A protein and the small-molecule ligand that binds it are described below.
Small molecule (SMILES): Nc1ccn([C@H]2C[C@H](O)[C@@H](COP(=O)(O)O)O2)c(=O)n1

Sequence of chain 17.C:
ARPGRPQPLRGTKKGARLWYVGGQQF

Sequence of chain 18.A:
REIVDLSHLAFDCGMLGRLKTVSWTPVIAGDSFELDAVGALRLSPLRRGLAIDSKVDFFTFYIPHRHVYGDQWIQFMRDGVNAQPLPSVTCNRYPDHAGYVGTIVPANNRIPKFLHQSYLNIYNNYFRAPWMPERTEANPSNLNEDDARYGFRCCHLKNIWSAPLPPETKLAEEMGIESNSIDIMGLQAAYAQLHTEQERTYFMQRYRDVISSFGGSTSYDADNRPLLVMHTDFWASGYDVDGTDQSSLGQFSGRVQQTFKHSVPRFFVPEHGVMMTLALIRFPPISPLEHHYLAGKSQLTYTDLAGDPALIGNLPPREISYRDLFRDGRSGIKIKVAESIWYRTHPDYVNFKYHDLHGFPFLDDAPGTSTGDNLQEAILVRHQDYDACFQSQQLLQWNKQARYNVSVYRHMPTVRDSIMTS

Binding-site contacts:
Ligand atom OP2 contacts residue ARG412 of chain 18.A at 1.4 Å (salt-bridge).
Ligand atom O4' contacts residue ASN414 of chain 18.A at 2.9 Å (h-bond).
Ligand atom OP1 contacts residue ARG412 of chain 18.A at 3.8 Å.
Ligand atom C5' contacts residue ASN414 of chain 18.A at 3.3 Å.
Ligand atom C3' contacts residue ASN414 of chain 18.A at 4.5 Å.
Ligand atom C5' contacts residue ARG412 of chain 18.A at 3.0 Å.
Ligand atom C3' contacts residue VAL47 of chain 18.A at 4.0 Å (hydrophobic).
Ligand atom C4' contacts residue ARG412 of chain 18.A at 4.3 Å.
Ligand atom C2' contacts residue VAL47 of chain 18.A at 4.3 Å (hydrophobic).
Ligand atom P contacts residue ARG412 of chain 18.A at 2.6 Å.
Ligand atom P contacts residue LYS21 of chain 17.C at 3.4 Å.
Ligand atom OP2 contacts residue ARG18 of chain 17.C at 3.7 Å.
Ligand atom OP1 contacts residue ARG18 of chain 17.C at 4.0 Å.
Ligand atom O5' contacts residue ARG412 of chain 18.A at 3.1 Å (salt-bridge).
Ligand atom OP1 contacts residue LYS21 of chain 17.C at 3.9 Å.
Ligand atom OP2 contacts residue LYS21 of chain 17.C at 2.7 Å (salt-bridge).
Ligand atom O3' contacts residue VAL47 of chain 18.A at 3.1 Å.
Ligand atom C4' contacts residue VAL47 of chain 18.A at 4.1 Å (hydrophobic).
Ligand atom O3' contacts residue ARG412 of chain 18.A at 4.3 Å.
Ligand atom C1' contacts residue ASN414 of chain 18.A at 4.1 Å.
Ligand atom C4' contacts residue ASN414 of chain 18.A at 3.0 Å.